This protein binds this small molecule.
Small molecule (SMILES): CC(=O)N[C@H]1[C@H](O[C@H]2[C@H](O)[C@@H](NC(C)=O)CO[C@@H]2CO)O[C@H](CO)[C@@H](O)[C@@H]1O

Sequence of chain 1.D:
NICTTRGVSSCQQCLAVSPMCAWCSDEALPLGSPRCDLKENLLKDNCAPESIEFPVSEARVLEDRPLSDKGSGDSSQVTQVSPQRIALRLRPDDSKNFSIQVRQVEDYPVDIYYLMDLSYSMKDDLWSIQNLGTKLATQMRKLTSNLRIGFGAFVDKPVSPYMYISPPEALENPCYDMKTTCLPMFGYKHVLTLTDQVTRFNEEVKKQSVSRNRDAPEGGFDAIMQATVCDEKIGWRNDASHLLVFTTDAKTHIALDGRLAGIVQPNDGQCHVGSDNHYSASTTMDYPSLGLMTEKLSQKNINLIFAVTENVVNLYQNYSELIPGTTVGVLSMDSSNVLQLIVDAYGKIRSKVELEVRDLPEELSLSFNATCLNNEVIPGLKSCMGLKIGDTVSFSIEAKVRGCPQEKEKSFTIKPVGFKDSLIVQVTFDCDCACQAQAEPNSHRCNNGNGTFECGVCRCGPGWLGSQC

Binding-site contacts:
Ligand atom C6 contacts residue NAG1 of chain 1.GA at 3.6 Å.
Ligand atom C3 contacts residue ASN371 of chain 1.D at 3.6 Å.
Ligand atom C8 contacts residue ASN371 of chain 1.D at 4.0 Å.
Ligand atom C5 contacts residue ASN371 of chain 1.D at 3.6 Å.
Ligand atom C4 contacts residue ASN371 of chain 1.D at 4.0 Å.
Ligand atom O6 contacts residue NAG1 of chain 1.GA at 2.4 Å (h-bond).
Ligand atom O3 contacts residue NAG1 of chain 1.GA at 4.0 Å.
Ligand atom C1 contacts residue ASN371 of chain 1.D at 1.4 Å.
Ligand atom O3 contacts residue ASN371 of chain 1.D at 4.4 Å.
Ligand atom C2 contacts residue ASN371 of chain 1.D at 2.1 Å.
Ligand atom N2 contacts residue GLU400 of chain 1.D at 4.2 Å.
Ligand atom C7 contacts residue SER398 of chain 1.D at 3.1 Å.
Ligand atom C8 contacts residue ILE399 of chain 1.D at 3.7 Å (hydrophobic).
Ligand atom C8 contacts residue GLU400 of chain 1.D at 3.7 Å.
Ligand atom C8 contacts residue SER398 of chain 1.D at 3.2 Å.
Ligand atom O7 contacts residue ASN371 of chain 1.D at 3.1 Å (h-bond).
Ligand atom C7 contacts residue ASN371 of chain 1.D at 3.0 Å.
Ligand atom O5 contacts residue ASN371 of chain 1.D at 2.4 Å (h-bond).
Ligand atom O5 contacts residue PRO381 of chain 1.D at 4.3 Å.
Ligand atom O7 contacts residue SER398 of chain 1.D at 2.3 Å (h-bond).
Ligand atom N2 contacts residue ASN371 of chain 1.D at 2.8 Å (h-bond).
Ligand atom C8 contacts residue SER369 of chain 1.D at 4.1 Å.
Ligand atom N2 contacts residue SER398 of chain 1.D at 4.4 Å.